The protein below binds the small molecule below.
Small molecule (SMILES): N[C@@H](Cc1ccccc1)C(=O)O

Sequence of chain 1.H:
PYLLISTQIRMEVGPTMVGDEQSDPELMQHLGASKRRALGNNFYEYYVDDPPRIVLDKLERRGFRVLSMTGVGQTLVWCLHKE

Binding-site contacts:
Ligand atom CB contacts residue GLN78 of chain 1.F at 3.6 Å.
Ligand atom CE2 contacts residue GLN12 of chain 1.F at 3.8 Å.
Ligand atom CB contacts residue ILE13 of chain 1.F at 3.9 Å (hydrophobic).
Ligand atom CD2 contacts residue ILE13 of chain 1.F at 3.4 Å (hydrophobic).
Ligand atom CZ contacts residue ARG14 of chain 1.F at 3.7 Å.
Ligand atom OXT contacts residue VAL76 of chain 1.H at 3.6 Å (h-bond).
Ligand atom CD2 contacts residue GLN78 of chain 1.F at 3.4 Å.
Ligand atom CA contacts residue GLN78 of chain 1.F at 3.6 Å.
Ligand atom CA contacts residue ILE13 of chain 1.F at 3.6 Å (hydrophobic).
Ligand atom OXT contacts residue THR79 of chain 1.H at 2.6 Å (h-bond).
Ligand atom CE1 contacts residue MET15 of chain 1.F at 3.7 Å (hydrophobic).
Ligand atom C contacts residue GLN78 of chain 1.F at 3.9 Å.
Ligand atom C contacts residue GLN78 of chain 1.H at 3.7 Å.
Ligand atom O contacts residue GLN78 of chain 1.F at 3.0 Å (h-bond).
Ligand atom CB contacts residue VAL76 of chain 1.H at 3.4 Å (hydrophobic).
Ligand atom CE2 contacts residue GLN78 of chain 1.F at 3.5 Å.
Ligand atom CE1 contacts residue ILE13 of chain 1.F at 3.8 Å (hydrophobic).
Ligand atom C contacts residue GLY77 of chain 1.H at 3.9 Å.
Ligand atom OXT contacts residue GLN78 of chain 1.H at 3.0 Å (h-bond).
Ligand atom CE1 contacts residue ARG14 of chain 1.F at 4.0 Å.
Ligand atom CZ contacts residue MET15 of chain 1.F at 3.6 Å (hydrophobic).
Ligand atom CG contacts residue ILE13 of chain 1.F at 3.3 Å (hydrophobic).
Ligand atom CE2 contacts residue ARG14 of chain 1.F at 3.9 Å.
Ligand atom N contacts residue ILE13 of chain 1.F at 2.8 Å (h-bond).
Ligand atom CG contacts residue VAL76 of chain 1.H at 3.6 Å (hydrophobic).
Ligand atom CE2 contacts residue ILE13 of chain 1.F at 3.4 Å (hydrophobic).
Ligand atom O contacts residue GLY77 of chain 1.H at 3.8 Å.
Ligand atom CD2 contacts residue VAL76 of chain 1.H at 3.5 Å (hydrophobic).
Ligand atom OXT contacts residue GLY77 of chain 1.H at 3.9 Å.
Ligand atom N contacts residue GLN78 of chain 1.F at 2.8 Å (h-bond).
Ligand atom OXT contacts residue GLN12 of chain 1.H at 3.6 Å (h-bond).
Ligand atom CE1 contacts residue VAL76 of chain 1.H at 4.0 Å (hydrophobic).
Ligand atom CZ contacts residue ILE13 of chain 1.F at 3.8 Å (hydrophobic).
Ligand atom CD1 contacts residue ILE13 of chain 1.F at 3.5 Å (hydrophobic).
Ligand atom CA contacts residue THR79 of chain 1.H at 3.6 Å.
Ligand atom CZ contacts residue LEU80 of chain 1.F at 4.0 Å (hydrophobic).
Ligand atom O contacts residue GLN78 of chain 1.H at 3.9 Å.
Ligand atom C contacts residue THR79 of chain 1.H at 3.5 Å.
Ligand atom C contacts residue VAL76 of chain 1.H at 3.9 Å (hydrophobic).
Ligand atom CD1 contacts residue VAL76 of chain 1.H at 3.6 Å (hydrophobic).

Sequence of chain 1.F:
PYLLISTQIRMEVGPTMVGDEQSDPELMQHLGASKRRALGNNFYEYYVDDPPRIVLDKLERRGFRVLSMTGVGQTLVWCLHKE